Sequence of chain 1.A:
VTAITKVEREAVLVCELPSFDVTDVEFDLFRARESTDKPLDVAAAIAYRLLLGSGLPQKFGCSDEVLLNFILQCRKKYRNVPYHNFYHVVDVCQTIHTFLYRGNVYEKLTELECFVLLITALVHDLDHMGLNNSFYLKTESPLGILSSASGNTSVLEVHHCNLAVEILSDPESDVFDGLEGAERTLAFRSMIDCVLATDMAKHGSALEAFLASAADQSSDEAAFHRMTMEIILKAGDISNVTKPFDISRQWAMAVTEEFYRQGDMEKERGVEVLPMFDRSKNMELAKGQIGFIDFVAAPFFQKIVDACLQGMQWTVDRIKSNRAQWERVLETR

Binding-site contacts:
Ligand atom C26 contacts residue MET227 of chain 1.A at 4.0 Å (hydrophobic).
Ligand atom C1 contacts residue ALA279 of chain 1.A at 3.6 Å (hydrophobic).
Ligand atom C18 contacts residue GLY318 of chain 1.A at 3.7 Å.
Ligand atom C8 contacts residue PHE319 of chain 1.A at 4.1 Å (hydrophobic).
Ligand atom C24 contacts residue MET227 of chain 1.A at 3.8 Å (hydrophobic).
Ligand atom C21 contacts residue MET227 of chain 1.A at 3.7 Å (hydrophobic).
Ligand atom C3 contacts residue ASN267 of chain 1.A at 3.6 Å.
Ligand atom C1 contacts residue TRP278 of chain 1.A at 3.9 Å (hydrophobic).
Ligand atom O1 contacts residue GLN316 of chain 1.A at 3.4 Å (h-bond).
Ligand atom C19 contacts residue PHE322 of chain 1.A at 3.7 Å (hydrophobic).
Ligand atom C19 contacts residue GLY318 of chain 1.A at 4.0 Å.
Ligand atom C7 contacts residue VAL282 of chain 1.A at 4.0 Å (hydrophobic).
Ligand atom C14 contacts residue MET227 of chain 1.A at 4.1 Å (hydrophobic).
Ligand atom C25 contacts residue MET227 of chain 1.A at 3.6 Å (hydrophobic).
Ligand atom C18 contacts residue PHE319 of chain 1.A at 4.1 Å (hydrophobic).
Ligand atom C8 contacts residue GLN316 of chain 1.A at 3.9 Å.
Ligand atom C4 contacts residue TYR110 of chain 1.A at 4.2 Å (hydrophobic).
Ligand atom O6 contacts residue MET227 of chain 1.A at 3.2 Å.
Ligand atom C1 contacts residue GLN316 of chain 1.A at 3.9 Å.
Ligand atom C6 contacts residue PHE319 of chain 1.A at 3.9 Å (hydrophobic).
Ligand atom O5 contacts residue PHE322 of chain 1.A at 4.0 Å.
Ligand atom C24 contacts residue ASP264 of chain 1.A at 3.7 Å.
Ligand atom O4 contacts residue GLY318 of chain 1.A at 4.1 Å.
Ligand atom C3 contacts residue VAL282 of chain 1.A at 4.1 Å (hydrophobic).
Ligand atom O2 contacts residue PHE319 of chain 1.A at 4.0 Å.
Ligand atom C17 contacts residue PHE319 of chain 1.A at 4.0 Å (hydrophobic).
Ligand atom C1 contacts residue ASN267 of chain 1.A at 3.2 Å.
Ligand atom C25 contacts residue ASP264 of chain 1.A at 3.7 Å.
Ligand atom C1 contacts residue VAL282 of chain 1.A at 3.9 Å (hydrophobic).
Ligand atom C3 contacts residue TYR110 of chain 1.A at 4.0 Å (hydrophobic).
Ligand atom N4 contacts residue VAL323 of chain 1.A at 4.0 Å.
Ligand atom C20 contacts residue PHE322 of chain 1.A at 3.8 Å (hydrophobic).
Ligand atom C2 contacts residue VAL282 of chain 1.A at 3.6 Å (hydrophobic).
Ligand atom C26 contacts residue ILE265 of chain 1.A at 3.9 Å (hydrophobic).
Ligand atom O2 contacts residue GLN316 of chain 1.A at 3.3 Å (h-bond).
Ligand atom O3 contacts residue MET303 of chain 1.A at 3.3 Å.
Ligand atom C17 contacts residue GLY318 of chain 1.A at 4.0 Å.
Ligand atom O4 contacts residue PHE319 of chain 1.A at 3.4 Å.
Ligand atom C16 contacts residue VAL323 of chain 1.A at 3.4 Å (hydrophobic).
Ligand atom O1 contacts residue VAL282 of chain 1.A at 3.6 Å.

A small-molecule ligand and the protein it binds are described below.
Small molecule (SMILES): COc1ccc(C2=NN(C3CCN(C(=O)CN4C(=O)CCC4=O)CC3)C(=O)[C@@H]3CC=CC[C@H]23)cc1OC